A protein and the small-molecule ligand that binds it are described below.
Small molecule (SMILES): Nc1ncnc2c1ncn2[C@@H]1O[C@H]([C@@H]2O[C@@H]3[C@H](O[P](=O)(O)O2)[C@@H](CO[P](=O)(O)O[C@H]2[C@@H](O)[C@H](n4cnc5c(N)ncnc54)O[C@@H]2COP(=O)=O)O[C@H]3n2ccc(=O)[nH]c2=O)[C@@H](O[P](=O)(O)OC[C@H]2O[C@@H](n3ccc(=O)[nH]c3=O)[C@H](O)[C@@H]2O)[C@H]1O

Sequence of chain 13.F:
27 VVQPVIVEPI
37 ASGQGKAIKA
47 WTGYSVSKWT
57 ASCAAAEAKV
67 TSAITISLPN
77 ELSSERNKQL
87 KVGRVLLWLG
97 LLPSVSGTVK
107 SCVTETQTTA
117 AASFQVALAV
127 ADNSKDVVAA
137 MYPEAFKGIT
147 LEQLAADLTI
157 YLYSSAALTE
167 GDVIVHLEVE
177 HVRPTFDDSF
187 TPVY

Binding-site contacts:
Ligand atom C5' contacts residue ARG90 of chain 13.F at 4.3 Å.
Ligand atom C4' contacts residue GLU140 of chain 13.F at 3.4 Å.
Ligand atom N6 contacts residue TRP47 of chain 13.F at 4.2 Å.
Ligand atom O4' contacts residue TRP47 of chain 13.F at 3.4 Å.
Ligand atom C1' contacts residue LYS143 of chain 13.F at 3.2 Å.
Ligand atom C8 contacts residue TRP47 of chain 13.F at 3.6 Å (hydrophobic).
Ligand atom C5 contacts residue TRP47 of chain 13.F at 3.8 Å (hydrophobic).
Ligand atom O2' contacts residue LYS143 of chain 13.F at 3.8 Å.
Ligand atom C1' contacts residue TRP47 of chain 13.F at 3.7 Å (hydrophobic).
Ligand atom N9 contacts residue LYS143 of chain 13.F at 3.2 Å (salt-bridge).
Ligand atom C1' contacts residue GLU140 of chain 13.F at 2.7 Å.
Ligand atom O2' contacts residue GLU140 of chain 13.F at 2.3 Å (salt-bridge).
Ligand atom N9 contacts residue TRP47 of chain 13.F at 3.3 Å.
Ligand atom C4 contacts residue TRP47 of chain 13.F at 3.3 Å (hydrophobic).
Ligand atom O3' contacts residue GLU140 of chain 13.F at 4.4 Å.
Ligand atom N7 contacts residue TRP47 of chain 13.F at 3.6 Å.
Ligand atom C2' contacts residue GLU140 of chain 13.F at 3.0 Å.
Ligand atom C2 contacts residue TRP47 of chain 13.F at 3.4 Å (hydrophobic).
Ligand atom C2' contacts residue LYS143 of chain 13.F at 3.7 Å.
Ligand atom N1 contacts residue TRP47 of chain 13.F at 3.7 Å.
Ligand atom N9 contacts residue GLU140 of chain 13.F at 4.1 Å.
Ligand atom C8 contacts residue LYS143 of chain 13.F at 2.7 Å.
Ligand atom C6 contacts residue TRP47 of chain 13.F at 3.7 Å (hydrophobic).
Ligand atom O4' contacts residue GLU140 of chain 13.F at 3.0 Å (salt-bridge).
Ligand atom N7 contacts residue LYS143 of chain 13.F at 3.8 Å.
Ligand atom C3' contacts residue GLU140 of chain 13.F at 3.8 Å.
Ligand atom O4' contacts residue LYS143 of chain 13.F at 4.4 Å.
Ligand atom N3 contacts residue TRP47 of chain 13.F at 3.4 Å.
Ligand atom O4' contacts residue LYS143 of chain 13.F at 4.2 Å.